A protein and the small-molecule ligand that binds it are described below.
Small molecule (SMILES): NCCc1c[nH]cn1

Binding-site contacts:
Ligand atom CE1 contacts residue GLN64 of chain 1.C at 4.3 Å.
Ligand atom CG contacts residue PHE200 of chain 1.D at 4.5 Å (hydrophobic).
Ligand atom CA contacts residue TYR62 of chain 1.C at 4.1 Å (hydrophobic).
Ligand atom ND1 contacts residue THR202 of chain 1.D at 3.6 Å.
Ligand atom NE2 contacts residue PHE200 of chain 1.D at 4.2 Å.
Ligand atom CD2 contacts residue PHE200 of chain 1.D at 4.0 Å (hydrophobic).
Ligand atom NE2 contacts residue ASP43 of chain 1.C at 4.2 Å.
Ligand atom NE2 contacts residue TYR62 of chain 1.C at 4.4 Å.
Ligand atom N contacts residue SER156 of chain 1.D at 3.6 Å.
Ligand atom CG contacts residue THR202 of chain 1.D at 4.3 Å.
Ligand atom N contacts residue TYR205 of chain 1.D at 4.2 Å.
Ligand atom CA contacts residue TYR97 of chain 1.D at 3.7 Å (hydrophobic).
Ligand atom CB contacts residue TYR205 of chain 1.D at 4.0 Å (hydrophobic).
Ligand atom CB contacts residue TYR157 of chain 1.D at 3.9 Å (hydrophobic).
Ligand atom CA contacts residue TYR157 of chain 1.D at 4.2 Å (hydrophobic).
Ligand atom CB contacts residue THR202 of chain 1.D at 4.5 Å.
Ligand atom CE1 contacts residue THR202 of chain 1.D at 4.4 Å.
Ligand atom N contacts residue TYR157 of chain 1.D at 3.3 Å (h-bond).
Ligand atom N contacts residue GLU155 of chain 1.D at 4.0 Å.
Ligand atom CD2 contacts residue TYR62 of chain 1.C at 4.1 Å (hydrophobic).
Ligand atom N contacts residue TYR97 of chain 1.D at 3.2 Å (h-bond).

Sequence of chain 1.C:
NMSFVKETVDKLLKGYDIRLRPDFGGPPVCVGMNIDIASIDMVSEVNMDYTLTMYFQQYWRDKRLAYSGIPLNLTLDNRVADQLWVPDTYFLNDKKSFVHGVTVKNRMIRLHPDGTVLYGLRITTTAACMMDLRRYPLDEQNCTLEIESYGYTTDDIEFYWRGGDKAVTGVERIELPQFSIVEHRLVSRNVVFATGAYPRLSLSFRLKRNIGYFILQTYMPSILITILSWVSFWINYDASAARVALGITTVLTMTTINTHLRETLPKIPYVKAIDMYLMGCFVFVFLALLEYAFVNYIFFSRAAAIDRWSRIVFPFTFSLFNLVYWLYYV

Sequence of chain 1.D:
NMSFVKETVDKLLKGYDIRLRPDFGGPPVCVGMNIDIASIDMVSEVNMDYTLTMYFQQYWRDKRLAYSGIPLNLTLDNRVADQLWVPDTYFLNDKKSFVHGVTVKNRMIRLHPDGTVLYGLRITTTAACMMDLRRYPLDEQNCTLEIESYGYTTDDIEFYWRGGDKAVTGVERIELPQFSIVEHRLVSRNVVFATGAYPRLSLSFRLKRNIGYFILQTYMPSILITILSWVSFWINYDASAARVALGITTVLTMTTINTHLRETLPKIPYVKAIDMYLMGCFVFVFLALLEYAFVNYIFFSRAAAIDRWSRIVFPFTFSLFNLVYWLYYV